Sequence of chain 1.A:
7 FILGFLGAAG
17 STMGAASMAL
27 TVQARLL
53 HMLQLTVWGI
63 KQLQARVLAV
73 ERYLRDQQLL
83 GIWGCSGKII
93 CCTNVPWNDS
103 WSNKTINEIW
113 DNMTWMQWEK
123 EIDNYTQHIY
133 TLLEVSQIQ

Binding-site contacts:
Ligand atom C1 contacts residue ASN93 of chain 1.D at 1.4 Å.
Ligand atom C7 contacts residue ASN93 of chain 1.D at 3.3 Å.
Ligand atom C8 contacts residue GLY92 of chain 1.D at 3.8 Å.
Ligand atom C2 contacts residue ASN93 of chain 1.D at 2.5 Å.
Ligand atom C8 contacts residue ASN93 of chain 1.D at 4.3 Å.
Ligand atom O5 contacts residue ASN93 of chain 1.D at 2.4 Å (h-bond).
Ligand atom O7 contacts residue SER17 of chain 1.A at 3.7 Å.
Ligand atom C3 contacts residue ASN93 of chain 1.D at 3.8 Å.
Ligand atom N2 contacts residue ASN93 of chain 1.D at 2.9 Å (h-bond).
Ligand atom C5 contacts residue ASN93 of chain 1.D at 3.7 Å.
Ligand atom C4 contacts residue ASN93 of chain 1.D at 4.3 Å.
Ligand atom O7 contacts residue ASN93 of chain 1.D at 3.3 Å (h-bond).

A small-molecule ligand and the protein it binds are described below.
Small molecule (SMILES): CC(=O)N[C@@H]1[C@@H](O)[C@H](O)[C@@H](CO)O[C@H]1O

Sequence of chain 1.D:
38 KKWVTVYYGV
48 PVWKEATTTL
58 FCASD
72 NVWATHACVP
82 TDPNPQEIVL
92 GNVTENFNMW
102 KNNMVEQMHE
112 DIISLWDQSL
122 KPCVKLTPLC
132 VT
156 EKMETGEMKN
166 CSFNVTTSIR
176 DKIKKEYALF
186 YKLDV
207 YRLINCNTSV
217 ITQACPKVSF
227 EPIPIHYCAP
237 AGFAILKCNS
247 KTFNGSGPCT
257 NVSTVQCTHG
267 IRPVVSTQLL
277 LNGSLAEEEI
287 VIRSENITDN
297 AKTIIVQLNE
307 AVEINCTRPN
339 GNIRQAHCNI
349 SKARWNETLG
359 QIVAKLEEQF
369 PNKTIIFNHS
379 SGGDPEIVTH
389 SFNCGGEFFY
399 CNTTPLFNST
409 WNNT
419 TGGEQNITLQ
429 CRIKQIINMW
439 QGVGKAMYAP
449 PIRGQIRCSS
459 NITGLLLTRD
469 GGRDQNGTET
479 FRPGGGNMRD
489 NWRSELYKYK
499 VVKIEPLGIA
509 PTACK